Binding-site contacts:
Ligand atom O3 contacts residue TRP357 of chain 4.A at 4.2 Å.
Ligand atom O5 contacts residue ASN65 of chain 4.A at 2.4 Å (h-bond).
Ligand atom C5 contacts residue TRP357 of chain 4.A at 4.1 Å (hydrophobic).
Ligand atom O7 contacts residue ASN65 of chain 4.A at 3.8 Å.
Ligand atom C1 contacts residue TRP357 of chain 4.A at 3.6 Å (hydrophobic).
Ligand atom C2 contacts residue ASN65 of chain 4.A at 2.3 Å.
Ligand atom C3 contacts residue ASN65 of chain 4.A at 3.7 Å.
Ligand atom C2 contacts residue TRP357 of chain 4.A at 4.0 Å (hydrophobic).
Ligand atom C8 contacts residue ASN65 of chain 4.A at 4.2 Å.
Ligand atom C8 contacts residue TRP357 of chain 4.A at 3.5 Å (hydrophobic).
Ligand atom C4 contacts residue ASN65 of chain 4.A at 4.2 Å.
Ligand atom N2 contacts residue ASN65 of chain 4.A at 2.7 Å (h-bond).
Ligand atom O5 contacts residue TRP357 of chain 4.A at 4.3 Å.
Ligand atom C5 contacts residue ASN65 of chain 4.A at 3.7 Å.
Ligand atom C1 contacts residue ASN65 of chain 4.A at 1.4 Å.
Ligand atom O4 contacts residue TRP357 of chain 4.A at 4.2 Å.
Ligand atom N2 contacts residue TRP357 of chain 4.A at 3.4 Å.
Ligand atom C7 contacts residue ASN65 of chain 4.A at 3.4 Å.
Ligand atom C7 contacts residue TRP357 of chain 4.A at 4.0 Å (hydrophobic).
Ligand atom C3 contacts residue TRP357 of chain 4.A at 3.8 Å (hydrophobic).
Ligand atom C4 contacts residue TRP357 of chain 4.A at 4.4 Å (hydrophobic).

The small molecule below binds the protein below.
Small molecule (SMILES): CC(=O)N[C@@H]1[C@@H](O)[C@H](O)[C@@H](CO)O[C@H]1O

Sequence of chain 4.A:
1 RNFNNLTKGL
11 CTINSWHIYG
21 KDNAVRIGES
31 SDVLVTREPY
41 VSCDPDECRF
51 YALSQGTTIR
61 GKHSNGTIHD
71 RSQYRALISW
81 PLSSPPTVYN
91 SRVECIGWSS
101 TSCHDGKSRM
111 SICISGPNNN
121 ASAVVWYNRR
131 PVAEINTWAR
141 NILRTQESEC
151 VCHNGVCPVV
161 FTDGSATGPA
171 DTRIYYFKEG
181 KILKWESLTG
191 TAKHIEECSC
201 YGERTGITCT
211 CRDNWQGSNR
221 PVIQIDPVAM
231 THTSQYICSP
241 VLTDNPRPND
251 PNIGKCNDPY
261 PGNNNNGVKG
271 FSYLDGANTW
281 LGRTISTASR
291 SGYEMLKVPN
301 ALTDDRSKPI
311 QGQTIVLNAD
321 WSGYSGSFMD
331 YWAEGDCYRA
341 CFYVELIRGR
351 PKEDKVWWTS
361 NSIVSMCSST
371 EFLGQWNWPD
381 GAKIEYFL